Sequence of chain 1.C:
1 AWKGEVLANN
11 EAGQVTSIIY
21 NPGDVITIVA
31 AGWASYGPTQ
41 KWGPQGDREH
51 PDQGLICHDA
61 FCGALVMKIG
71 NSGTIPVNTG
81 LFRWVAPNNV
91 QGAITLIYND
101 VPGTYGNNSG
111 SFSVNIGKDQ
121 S

Binding-site contacts:
Ligand atom O contacts residue PRO51 of chain 1.C at 4.2 Å.
Ligand atom CB contacts residue GLN53 of chain 1.C at 3.2 Å.
Ligand atom N contacts residue PRO51 of chain 1.C at 4.0 Å.
Ligand atom CG contacts residue GLN53 of chain 1.C at 2.9 Å.
Ligand atom CD contacts residue GLN53 of chain 1.C at 4.3 Å.
Ligand atom N contacts residue PHB1 of chain 1.IA at 2.9 Å.
Ligand atom CB contacts residue PHB1 of chain 1.IA at 3.5 Å.
Ligand atom CA contacts residue PRO51 of chain 1.C at 3.8 Å (hydrophobic).
Ligand atom CA contacts residue PHB1 of chain 1.IA at 4.0 Å.
Ligand atom N contacts residue PHB1 of chain 1.IA at 1.4 Å.
Ligand atom C contacts residue PRO51 of chain 1.C at 4.4 Å (hydrophobic).
Ligand atom NE2 contacts residue PHB1 of chain 1.IA at 3.8 Å.
Ligand atom CA contacts residue PHB1 of chain 1.IA at 2.4 Å.
Ligand atom CG contacts residue PHB1 of chain 1.IA at 3.1 Å.
Ligand atom C contacts residue PHB1 of chain 1.IA at 2.6 Å.
Ligand atom O contacts residue PHB1 of chain 1.IA at 3.2 Å (h-bond).
Ligand atom N contacts residue GLN53 of chain 1.C at 4.4 Å.
Ligand atom CD contacts residue PHB1 of chain 1.IA at 3.9 Å.
Ligand atom CA contacts residue GLN53 of chain 1.C at 4.5 Å.

This small molecule binds to this protein.
Small molecule (SMILES): NC(=O)CC[C@H](N)C(=O)NCC=O